Sequence of chain 1.D:
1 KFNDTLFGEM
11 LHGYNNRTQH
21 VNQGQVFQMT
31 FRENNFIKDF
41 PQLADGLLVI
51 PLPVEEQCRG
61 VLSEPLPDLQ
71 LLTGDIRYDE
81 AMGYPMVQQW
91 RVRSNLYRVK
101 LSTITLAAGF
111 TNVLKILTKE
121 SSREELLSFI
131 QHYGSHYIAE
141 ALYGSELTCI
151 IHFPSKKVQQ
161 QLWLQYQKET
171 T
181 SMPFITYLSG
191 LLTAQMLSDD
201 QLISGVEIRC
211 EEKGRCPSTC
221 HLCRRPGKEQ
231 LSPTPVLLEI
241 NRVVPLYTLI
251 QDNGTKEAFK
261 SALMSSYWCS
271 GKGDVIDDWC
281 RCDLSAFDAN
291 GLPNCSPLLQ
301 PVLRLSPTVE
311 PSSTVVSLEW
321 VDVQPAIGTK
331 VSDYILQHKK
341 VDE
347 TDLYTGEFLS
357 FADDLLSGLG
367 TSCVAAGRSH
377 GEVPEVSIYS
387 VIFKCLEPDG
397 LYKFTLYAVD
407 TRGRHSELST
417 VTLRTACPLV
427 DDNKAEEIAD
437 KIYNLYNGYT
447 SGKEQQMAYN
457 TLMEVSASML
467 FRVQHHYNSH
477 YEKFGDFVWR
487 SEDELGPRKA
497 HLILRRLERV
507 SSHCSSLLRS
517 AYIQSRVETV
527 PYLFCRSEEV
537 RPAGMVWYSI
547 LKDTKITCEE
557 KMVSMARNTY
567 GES

The small molecule below binds the protein below.
Small molecule (SMILES): O=P(O)(O)O[C@@H]1[C@H](O)[C@H](O)[C@@H](OP(=O)(O)O)[C@H](OP(=O)(O)O)[C@H]1O

Binding-site contacts:
Ligand atom O51 contacts residue TRP279 of chain 1.D at 4.2 Å.
Ligand atom O11 contacts residue TRP543 of chain 1.D at 4.1 Å.
Ligand atom O42 contacts residue TRP543 of chain 1.D at 3.5 Å.
Ligand atom O43 contacts residue TRP543 of chain 1.D at 3.2 Å.
Ligand atom O43 contacts residue ARG408 of chain 1.D at 4.4 Å.
Ligand atom P4 contacts residue TRP543 of chain 1.D at 4.2 Å.
Ligand atom O52 contacts residue THR407 of chain 1.D at 4.1 Å.
Ligand atom O2 contacts residue TRP543 of chain 1.D at 3.8 Å.